Binding-site contacts:
Ligand atom O5 contacts residue ASN204 of chain 1.A at 2.3 Å (h-bond).
Ligand atom C5 contacts residue ASN204 of chain 1.A at 3.6 Å.
Ligand atom C4 contacts residue ASN204 of chain 1.A at 4.2 Å.
Ligand atom C1 contacts residue ASN204 of chain 1.A at 1.4 Å.
Ligand atom C3 contacts residue ASN204 of chain 1.A at 3.9 Å.
Ligand atom N2 contacts residue ASN204 of chain 1.A at 3.1 Å (h-bond).
Ligand atom C2 contacts residue ASN204 of chain 1.A at 2.6 Å.
Ligand atom C8 contacts residue LYS202 of chain 1.A at 3.8 Å.
Ligand atom O7 contacts residue TYR32 of chain 1.K at 4.3 Å.
Ligand atom C7 contacts residue ASN204 of chain 1.A at 4.1 Å.

The protein below binds the small molecule below.
Small molecule (SMILES): CC(=O)N[C@@H]1[C@@H](O)[C@H](O)[C@@H](CO)O[C@H]1O

Sequence of chain 1.A:
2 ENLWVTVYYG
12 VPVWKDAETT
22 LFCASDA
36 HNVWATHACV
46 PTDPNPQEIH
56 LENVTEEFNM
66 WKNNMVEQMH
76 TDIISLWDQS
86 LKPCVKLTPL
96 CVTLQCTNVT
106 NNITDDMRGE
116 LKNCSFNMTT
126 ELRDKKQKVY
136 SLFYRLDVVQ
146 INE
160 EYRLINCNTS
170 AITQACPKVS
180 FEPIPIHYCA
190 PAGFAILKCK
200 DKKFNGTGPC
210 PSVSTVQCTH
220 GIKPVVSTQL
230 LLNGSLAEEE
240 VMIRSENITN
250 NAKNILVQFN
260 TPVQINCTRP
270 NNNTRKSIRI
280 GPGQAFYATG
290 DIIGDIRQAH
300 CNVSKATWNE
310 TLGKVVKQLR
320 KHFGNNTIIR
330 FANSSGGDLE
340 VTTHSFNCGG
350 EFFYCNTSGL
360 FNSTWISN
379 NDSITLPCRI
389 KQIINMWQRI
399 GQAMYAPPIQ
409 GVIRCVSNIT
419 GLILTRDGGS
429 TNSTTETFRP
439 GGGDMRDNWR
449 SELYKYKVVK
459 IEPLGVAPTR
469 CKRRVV

Sequence of chain 1.K:
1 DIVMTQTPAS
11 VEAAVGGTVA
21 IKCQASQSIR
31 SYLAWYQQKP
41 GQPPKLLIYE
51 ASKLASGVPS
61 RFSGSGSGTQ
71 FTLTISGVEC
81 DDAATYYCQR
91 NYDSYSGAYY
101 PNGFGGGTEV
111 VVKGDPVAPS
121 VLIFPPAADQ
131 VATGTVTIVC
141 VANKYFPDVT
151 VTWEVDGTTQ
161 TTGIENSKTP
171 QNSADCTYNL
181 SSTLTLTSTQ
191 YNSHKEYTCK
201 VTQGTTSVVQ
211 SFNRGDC